Sequence of chain 8.C:
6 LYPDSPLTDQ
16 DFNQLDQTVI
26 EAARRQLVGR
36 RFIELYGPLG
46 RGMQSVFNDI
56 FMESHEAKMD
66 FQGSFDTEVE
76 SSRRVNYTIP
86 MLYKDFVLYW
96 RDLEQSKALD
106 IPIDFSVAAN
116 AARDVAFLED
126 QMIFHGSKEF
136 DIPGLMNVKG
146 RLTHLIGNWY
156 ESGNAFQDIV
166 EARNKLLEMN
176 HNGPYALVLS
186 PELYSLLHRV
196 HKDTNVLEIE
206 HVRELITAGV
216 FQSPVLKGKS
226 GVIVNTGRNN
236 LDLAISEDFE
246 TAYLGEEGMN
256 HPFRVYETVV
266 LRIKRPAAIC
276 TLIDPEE

Binding-site contacts:
Ligand atom CB contacts residue ASP243 of chain 8.C at 3.9 Å.
Ligand atom O contacts residue ARG29 of chain 8.C at 3.0 Å (salt-bridge).
Ligand atom CD2 contacts residue ARG29 of chain 8.C at 3.8 Å.
Ligand atom O contacts residue PRO43 of chain 8.C at 3.7 Å.
Ligand atom CG1 contacts residue ASP243 of chain 8.C at 3.3 Å.
Ligand atom N contacts residue ASP243 of chain 8.C at 3.3 Å (salt-bridge).
Ligand atom CB contacts residue ARG35 of chain 8.C at 3.4 Å.
Ligand atom N contacts residue ARG35 of chain 8.C at 4.4 Å.
Ligand atom CG2 contacts residue GLU245 of chain 8.C at 3.4 Å.
Ligand atom C contacts residue ASP243 of chain 8.C at 4.4 Å.
Ligand atom N contacts residue ARG35 of chain 8.C at 4.1 Å.
Ligand atom N contacts residue ARG35 of chain 8.C at 4.1 Å.
Ligand atom OG contacts residue PHE244 of chain 8.C at 3.7 Å.
Ligand atom O contacts residue ILE25 of chain 8.C at 3.8 Å.
Ligand atom CA contacts residue ARG35 of chain 8.C at 4.5 Å.
Ligand atom C contacts residue ASP243 of chain 8.C at 3.5 Å.
Ligand atom CG2 contacts residue ARG36 of chain 8.C at 3.8 Å.
Ligand atom O contacts residue ARG29 of chain 8.C at 4.2 Å.
Ligand atom CD1 contacts residue ARG29 of chain 8.C at 3.6 Å.
Ligand atom C contacts residue PRO43 of chain 8.C at 4.5 Å (hydrophobic).
Ligand atom OG contacts residue ARG35 of chain 8.C at 4.2 Å.
Ligand atom CG1 contacts residue ARG35 of chain 8.C at 4.4 Å.
Ligand atom O contacts residue PHE37 of chain 8.C at 3.8 Å.
Ligand atom N contacts residue ASP243 of chain 8.C at 3.8 Å.
Ligand atom C contacts residue ARG36 of chain 8.C at 3.2 Å.
Ligand atom C contacts residue ARG35 of chain 8.C at 3.5 Å.
Ligand atom O contacts residue ARG35 of chain 8.C at 3.3 Å (salt-bridge).
Ligand atom CB contacts residue ASP243 of chain 8.C at 4.2 Å.
Ligand atom O contacts residue ARG36 of chain 8.C at 2.9 Å (salt-bridge).
Ligand atom O contacts residue ASP243 of chain 8.C at 4.3 Å.
Ligand atom CG2 contacts residue ARG35 of chain 8.C at 3.9 Å.
Ligand atom CA contacts residue ASP243 of chain 8.C at 4.2 Å.
Ligand atom CG2 contacts residue PRO43 of chain 8.C at 4.3 Å (hydrophobic).
Ligand atom O contacts residue ASP243 of chain 8.C at 4.3 Å.
Ligand atom O contacts residue ARG35 of chain 8.C at 2.9 Å (salt-bridge).
Ligand atom CB contacts residue ARG35 of chain 8.C at 3.8 Å.
Ligand atom CA contacts residue ARG29 of chain 8.C at 4.2 Å.
Ligand atom CA contacts residue ASP243 of chain 8.C at 3.3 Å.
Ligand atom C contacts residue ARG29 of chain 8.C at 3.9 Å.
Ligand atom C contacts residue ARG35 of chain 8.C at 3.7 Å.

A protein and the small-molecule ligand that binds it are described below.
Small molecule (SMILES): CC[C@H](C)[C@H](NC(=O)[C@H](CC(C)C)NC(=O)[C@H](CO)NC(=O)CNC(=O)[C@@H](NC(=O)[C@@H](N)[C@@H](C)O)C(C)C)C(=O)N[C@H](C=O)CCC(N)=O